Sequence of chain 1.A:
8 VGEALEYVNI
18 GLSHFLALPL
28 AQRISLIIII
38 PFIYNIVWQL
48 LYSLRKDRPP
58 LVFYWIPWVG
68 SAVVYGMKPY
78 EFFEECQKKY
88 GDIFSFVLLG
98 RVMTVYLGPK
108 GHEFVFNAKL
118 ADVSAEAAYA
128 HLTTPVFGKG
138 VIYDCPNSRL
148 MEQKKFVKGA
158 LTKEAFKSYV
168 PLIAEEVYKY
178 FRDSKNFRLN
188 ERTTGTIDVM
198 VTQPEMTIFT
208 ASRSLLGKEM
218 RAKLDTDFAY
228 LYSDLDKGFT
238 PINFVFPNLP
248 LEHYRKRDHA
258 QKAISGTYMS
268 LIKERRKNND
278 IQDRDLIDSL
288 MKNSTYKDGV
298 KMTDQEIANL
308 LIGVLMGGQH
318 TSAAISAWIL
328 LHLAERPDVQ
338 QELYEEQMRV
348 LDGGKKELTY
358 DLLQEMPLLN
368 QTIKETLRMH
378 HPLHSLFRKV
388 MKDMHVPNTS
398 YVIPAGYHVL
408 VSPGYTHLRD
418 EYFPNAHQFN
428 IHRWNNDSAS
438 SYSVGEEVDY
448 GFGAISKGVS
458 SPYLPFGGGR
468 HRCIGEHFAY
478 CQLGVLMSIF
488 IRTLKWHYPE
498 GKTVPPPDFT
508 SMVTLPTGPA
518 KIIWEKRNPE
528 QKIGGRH

The protein below binds the small molecule below.
Small molecule (SMILES): CC[C@@H](C)n1ncn(-c2ccc(N3CCN(c4ccc(OC[C@H]5CO[C@](Cn6cncn6)(c6ccc(Cl)cc6Cl)O5)cc4)CC3)cc2)c1=O

Binding-site contacts:
Ligand atom C30 contacts residue TYR126 of chain 1.A at 3.4 Å (hydrophobic).
Ligand atom C16 contacts residue TYR72 of chain 1.A at 3.6 Å (hydrophobic).
Ligand atom N39 contacts residue HEM1 of chain 1.C at 2.1 Å.
Ligand atom C46 contacts residue HEM1 of chain 1.C at 3.5 Å.
Ligand atom C22 contacts residue PHE384 of chain 1.A at 3.6 Å (hydrophobic).
Ligand atom CL8 contacts residue GLY310 of chain 1.A at 3.5 Å.
Ligand atom C27 contacts residue TYR126 of chain 1.A at 3.7 Å (hydrophobic).
Ligand atom C31 contacts residue TYR126 of chain 1.A at 3.7 Å (hydrophobic).
Ligand atom C40 contacts residue GLY314 of chain 1.A at 3.4 Å.
Ligand atom C13 contacts residue PHE506 of chain 1.A at 3.7 Å (hydrophobic).
Ligand atom C40 contacts residue HEM1 of chain 1.C at 3.0 Å.
Ligand atom C38 contacts residue HEM1 of chain 1.C at 3.0 Å.
Ligand atom C21 contacts residue PHE384 of chain 1.A at 3.4 Å (hydrophobic).
Ligand atom C13 contacts residue PRO238 of chain 1.A at 3.7 Å (hydrophobic).
Ligand atom C40 contacts residue THR318 of chain 1.A at 3.7 Å.
Ligand atom CL9 contacts residue PHE134 of chain 1.A at 3.5 Å.
Ligand atom C09 contacts residue GLY73 of chain 1.A at 3.7 Å.
Ligand atom N08 contacts residue GLY73 of chain 1.A at 3.6 Å.
Ligand atom C44 contacts residue GLY310 of chain 1.A at 3.3 Å.
Ligand atom C09 contacts residue ALA69 of chain 1.A at 3.5 Å (hydrophobic).
Ligand atom N10 contacts residue ALA69 of chain 1.A at 3.1 Å (h-bond).
Ligand atom C19 contacts residue MET509 of chain 1.A at 3.2 Å (hydrophobic).
Ligand atom C19 contacts residue SER508 of chain 1.A at 3.7 Å.
Ligand atom C12 contacts residue THR507 of chain 1.A at 3.7 Å.
Ligand atom C32 contacts residue TYR140 of chain 1.A at 3.5 Å (hydrophobic).
Ligand atom C44 contacts residue PHE134 of chain 1.A at 3.8 Å (hydrophobic).
Ligand atom CL8 contacts residue VAL311 of chain 1.A at 3.6 Å.
Ligand atom C28 contacts residue SER382 of chain 1.A at 3.2 Å.
Ligand atom O07 contacts residue THR507 of chain 1.A at 3.4 Å.
Ligand atom C15 contacts residue TYR72 of chain 1.A at 3.6 Å (hydrophobic).
Ligand atom C24 contacts residue MET509 of chain 1.A at 3.4 Å (hydrophobic).
Ligand atom C44 contacts residue GLY314 of chain 1.A at 3.8 Å.
Ligand atom CL9 contacts residue PHE236 of chain 1.A at 3.5 Å.
Ligand atom C13 contacts residue THR507 of chain 1.A at 3.6 Å.
Ligand atom CL9 contacts residue GLY314 of chain 1.A at 3.6 Å.
Ligand atom N41 contacts residue GLY314 of chain 1.A at 3.2 Å.
Ligand atom C18 contacts residue SER508 of chain 1.A at 3.3 Å.
Ligand atom C38 contacts residue LEU380 of chain 1.A at 3.8 Å (hydrophobic).
Ligand atom C31 contacts residue TYR140 of chain 1.A at 3.4 Å (hydrophobic).
Ligand atom CL8 contacts residue ILE139 of chain 1.A at 3.6 Å.